Binding-site contacts:
Ligand atom C8 contacts residue ASN279 of chain 1.J at 3.2 Å.
Ligand atom C2 contacts residue ASN279 of chain 1.J at 2.5 Å.
Ligand atom O6 contacts residue ASN279 of chain 1.J at 3.8 Å.
Ligand atom N2 contacts residue ASN279 of chain 1.J at 3.7 Å.
Ligand atom C6 contacts residue ASN279 of chain 1.J at 4.4 Å.
Ligand atom O3 contacts residue GLU278 of chain 1.J at 3.0 Å (salt-bridge).
Ligand atom C7 contacts residue ASN279 of chain 1.J at 4.0 Å.
Ligand atom C1 contacts residue ASN279 of chain 1.J at 1.5 Å.
Ligand atom O5 contacts residue ASN279 of chain 1.J at 2.3 Å (h-bond).
Ligand atom C2 contacts residue GLU278 of chain 1.J at 4.0 Å.
Ligand atom C3 contacts residue GLU278 of chain 1.J at 3.8 Å.
Ligand atom C3 contacts residue ASN279 of chain 1.J at 3.4 Å.
Ligand atom C5 contacts residue ASN279 of chain 1.J at 3.7 Å.
Ligand atom O3 contacts residue ASN279 of chain 1.J at 3.1 Å (h-bond).
Ligand atom C4 contacts residue ASN279 of chain 1.J at 4.1 Å.

The protein below binds the small molecule below.
Small molecule (SMILES): CC(=O)N[C@H]1[C@H](O[C@H]2[C@H](O)[C@@H](NC(C)=O)CO[C@@H]2CO)O[C@H](CO)[C@@H](O)[C@@H]1O

Sequence of chain 1.J:
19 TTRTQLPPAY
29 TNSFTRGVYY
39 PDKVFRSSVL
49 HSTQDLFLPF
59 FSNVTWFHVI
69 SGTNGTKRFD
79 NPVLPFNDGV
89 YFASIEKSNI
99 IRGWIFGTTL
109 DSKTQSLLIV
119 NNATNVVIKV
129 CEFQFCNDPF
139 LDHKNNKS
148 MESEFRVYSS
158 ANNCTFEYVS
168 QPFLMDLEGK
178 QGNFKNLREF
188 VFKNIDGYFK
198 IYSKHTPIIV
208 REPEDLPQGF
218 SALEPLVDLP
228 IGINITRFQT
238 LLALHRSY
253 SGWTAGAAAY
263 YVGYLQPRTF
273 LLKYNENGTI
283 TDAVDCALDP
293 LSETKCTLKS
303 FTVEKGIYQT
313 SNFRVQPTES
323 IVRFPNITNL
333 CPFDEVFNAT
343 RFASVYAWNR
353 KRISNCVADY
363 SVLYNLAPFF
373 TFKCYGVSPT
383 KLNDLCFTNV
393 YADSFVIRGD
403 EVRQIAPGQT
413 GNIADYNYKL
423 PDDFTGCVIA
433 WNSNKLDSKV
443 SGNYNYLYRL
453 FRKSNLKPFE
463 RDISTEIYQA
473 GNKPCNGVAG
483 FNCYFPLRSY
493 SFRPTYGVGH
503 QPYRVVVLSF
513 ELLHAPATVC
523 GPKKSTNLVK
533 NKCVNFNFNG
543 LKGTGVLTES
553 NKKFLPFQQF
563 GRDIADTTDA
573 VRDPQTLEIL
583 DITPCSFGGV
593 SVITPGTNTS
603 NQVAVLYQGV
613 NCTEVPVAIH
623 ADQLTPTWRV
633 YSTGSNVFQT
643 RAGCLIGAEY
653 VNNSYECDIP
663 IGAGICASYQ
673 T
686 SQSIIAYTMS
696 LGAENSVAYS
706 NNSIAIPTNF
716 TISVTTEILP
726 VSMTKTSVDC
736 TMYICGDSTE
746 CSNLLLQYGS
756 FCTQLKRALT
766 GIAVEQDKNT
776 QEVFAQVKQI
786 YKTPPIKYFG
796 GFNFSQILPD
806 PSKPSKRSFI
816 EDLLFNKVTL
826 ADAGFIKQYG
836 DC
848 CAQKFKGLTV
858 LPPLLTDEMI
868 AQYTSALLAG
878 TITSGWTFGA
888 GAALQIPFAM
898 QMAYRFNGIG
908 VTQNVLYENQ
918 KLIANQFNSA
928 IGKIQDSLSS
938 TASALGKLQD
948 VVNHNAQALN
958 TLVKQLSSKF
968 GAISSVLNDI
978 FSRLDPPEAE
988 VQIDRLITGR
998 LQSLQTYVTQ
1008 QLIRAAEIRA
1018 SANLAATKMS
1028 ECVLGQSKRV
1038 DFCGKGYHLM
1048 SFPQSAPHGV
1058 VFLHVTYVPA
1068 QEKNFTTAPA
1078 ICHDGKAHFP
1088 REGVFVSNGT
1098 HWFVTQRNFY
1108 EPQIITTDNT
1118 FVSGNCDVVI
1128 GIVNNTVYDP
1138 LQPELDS